Sequence of chain 1.A:
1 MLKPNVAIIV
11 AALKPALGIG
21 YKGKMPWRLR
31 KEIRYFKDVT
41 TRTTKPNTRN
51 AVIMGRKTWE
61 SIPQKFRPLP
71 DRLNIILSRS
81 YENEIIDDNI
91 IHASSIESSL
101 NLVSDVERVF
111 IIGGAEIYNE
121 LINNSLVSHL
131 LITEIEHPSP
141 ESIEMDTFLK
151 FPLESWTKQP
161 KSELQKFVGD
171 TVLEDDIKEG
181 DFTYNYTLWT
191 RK

Binding-site contacts:
Ligand atom C11 contacts residue NDP1 of chain 1.C at 3.7 Å.
Ligand atom C15 contacts residue PHE36 of chain 1.A at 3.7 Å (hydrophobic).
Ligand atom C8 contacts residue MET25 of chain 1.A at 3.6 Å (hydrophobic).
Ligand atom C12 contacts residue PHE36 of chain 1.A at 3.5 Å (hydrophobic).
Ligand atom N1 contacts residue PHE36 of chain 1.A at 3.5 Å.
Ligand atom N contacts residue ILE112 of chain 1.A at 2.9 Å (h-bond).
Ligand atom N3 contacts residue PHE36 of chain 1.A at 3.6 Å.
Ligand atom N contacts residue PHE36 of chain 1.A at 3.6 Å.
Ligand atom C13 contacts residue ILE9 of chain 1.A at 3.7 Å (hydrophobic).
Ligand atom C9 contacts residue THR58 of chain 1.A at 3.6 Å.
Ligand atom N2 contacts residue VAL10 of chain 1.A at 3.5 Å.
Ligand atom C14 contacts residue PHE36 of chain 1.A at 3.7 Å (hydrophobic).
Ligand atom C contacts residue SER61 of chain 1.A at 3.5 Å.
Ligand atom N2 contacts residue ILE9 of chain 1.A at 3.8 Å.
Ligand atom C19 contacts residue PHE66 of chain 1.A at 3.6 Å (hydrophobic).
Ligand atom N contacts residue NDP1 of chain 1.C at 3.6 Å.
Ligand atom N2 contacts residue ALA11 of chain 1.A at 3.7 Å.
Ligand atom N2 contacts residue GLU32 of chain 1.A at 2.8 Å (salt-bridge).
Ligand atom C9 contacts residue ILE112 of chain 1.A at 3.6 Å (hydrophobic).
Ligand atom N contacts residue TYR118 of chain 1.A at 3.0 Å (h-bond).
Ligand atom C12 contacts residue NDP1 of chain 1.C at 3.8 Å.
Ligand atom N1 contacts residue VAL10 of chain 1.A at 3.4 Å.
Ligand atom N1 contacts residue ILE9 of chain 1.A at 3.4 Å (h-bond).
Ligand atom C11 contacts residue MET25 of chain 1.A at 3.7 Å (hydrophobic).
Ligand atom C15 contacts residue GLU32 of chain 1.A at 3.5 Å.
Ligand atom C13 contacts residue PHE36 of chain 1.A at 3.4 Å (hydrophobic).
Ligand atom C20 contacts residue PRO63 of chain 1.A at 3.7 Å (hydrophobic).
Ligand atom C7 contacts residue MET25 of chain 1.A at 3.8 Å (hydrophobic).
Ligand atom N contacts residue ILE9 of chain 1.A at 3.0 Å (h-bond).
Ligand atom N3 contacts residue GLU32 of chain 1.A at 2.7 Å (salt-bridge).
Ligand atom C13 contacts residue NDP1 of chain 1.C at 3.5 Å.
Ligand atom C contacts residue ILE62 of chain 1.A at 3.7 Å (hydrophobic).
Ligand atom C14 contacts residue GLU32 of chain 1.A at 3.6 Å.
Ligand atom C10 contacts residue MET25 of chain 1.A at 3.4 Å (hydrophobic).
Ligand atom C22 contacts residue PRO63 of chain 1.A at 3.8 Å (hydrophobic).
Ligand atom C21 contacts residue PRO63 of chain 1.A at 3.5 Å (hydrophobic).
Ligand atom C16 contacts residue GLU32 of chain 1.A at 3.5 Å.
Ligand atom N1 contacts residue NDP1 of chain 1.C at 3.7 Å.
Ligand atom C10 contacts residue NDP1 of chain 1.C at 3.7 Å.
Ligand atom C contacts residue THR58 of chain 1.A at 3.5 Å.

The protein below binds the small molecule below.
Small molecule (SMILES): COc1cc([C@@H](C)C#Cc2c(C)nc(N)nc2N)c(OC)cc1-c1ccccc1